Sequence of chain 1.C:
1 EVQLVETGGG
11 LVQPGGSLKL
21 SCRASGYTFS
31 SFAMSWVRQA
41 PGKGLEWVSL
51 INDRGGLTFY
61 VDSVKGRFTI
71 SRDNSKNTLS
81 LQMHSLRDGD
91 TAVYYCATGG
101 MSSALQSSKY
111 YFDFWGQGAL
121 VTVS

This small molecule binds to this protein.
Small molecule (SMILES): CC(=O)N[C@H]1CO[C@H](CO[C@@H]2O[C@@H](C)[C@@H](O)[C@@H](O)[C@@H]2O)[C@@H](O)[C@@H]1O

Sequence of chain 1.B:
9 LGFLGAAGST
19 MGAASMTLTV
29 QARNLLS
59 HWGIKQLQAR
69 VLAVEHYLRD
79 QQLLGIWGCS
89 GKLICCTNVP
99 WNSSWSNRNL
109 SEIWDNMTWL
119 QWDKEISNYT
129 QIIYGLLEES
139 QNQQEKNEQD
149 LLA

Binding-site contacts:
Ligand atom C1 contacts residue SER109 of chain 1.B at 3.7 Å.
Ligand atom C7 contacts residue ASN107 of chain 1.B at 3.2 Å.
Ligand atom C2 contacts residue SER109 of chain 1.B at 4.2 Å.
Ligand atom O5 contacts residue GLU110 of chain 1.B at 3.0 Å (salt-bridge).
Ligand atom C1 contacts residue GLU110 of chain 1.B at 3.4 Å.
Ligand atom O7 contacts residue ASN107 of chain 1.B at 3.1 Å (h-bond).
Ligand atom C4 contacts residue ASN107 of chain 1.B at 4.3 Å.
Ligand atom C1 contacts residue ASN107 of chain 1.B at 1.4 Å.
Ligand atom N2 contacts residue SER109 of chain 1.B at 3.8 Å.
Ligand atom C8 contacts residue SER107 of chain 1.C at 3.1 Å.
Ligand atom C3 contacts residue SER109 of chain 1.B at 4.4 Å.
Ligand atom N2 contacts residue ASN107 of chain 1.B at 2.9 Å (h-bond).
Ligand atom C6 contacts residue GLU110 of chain 1.B at 3.9 Å.
Ligand atom C8 contacts residue ASN107 of chain 1.B at 4.1 Å.
Ligand atom C5 contacts residue GLU110 of chain 1.B at 3.9 Å.
Ligand atom C5 contacts residue GLU110 of chain 1.B at 4.1 Å.
Ligand atom C2 contacts residue ASN107 of chain 1.B at 2.5 Å.
Ligand atom C3 contacts residue ASN107 of chain 1.B at 3.8 Å.
Ligand atom O5 contacts residue ASN107 of chain 1.B at 2.4 Å (h-bond).
Ligand atom C6 contacts residue GLU110 of chain 1.B at 4.4 Å.
Ligand atom C7 contacts residue SER107 of chain 1.C at 4.4 Å.
Ligand atom C5 contacts residue ASN107 of chain 1.B at 3.7 Å.